Binding-site contacts:
Ligand atom CAA contacts residue CYS44 of chain 1.A at 1.8 Å (hydrophobic).
Ligand atom CZ contacts residue ASP91 of chain 1.A at 3.5 Å.
Ligand atom CB contacts residue VAL90 of chain 1.A at 3.5 Å (hydrophobic).
Ligand atom CG contacts residue THR82 of chain 1.A at 3.3 Å.
Ligand atom O contacts residue THR82 of chain 1.A at 2.9 Å (h-bond).
Ligand atom NH1 contacts residue THR192 of chain 1.A at 3.3 Å (h-bond).
Ligand atom N contacts residue ASP91 of chain 1.A at 2.6 Å (salt-bridge).
Ligand atom CA contacts residue ASP76 of chain 1.A at 3.5 Å.
Ligand atom NZ contacts residue ARG138 of chain 1.A at 3.5 Å (salt-bridge).
Ligand atom NZ contacts residue ASP76 of chain 1.A at 3.5 Å (salt-bridge).
Ligand atom CB contacts residue LEU72 of chain 1.A at 3.4 Å (hydrophobic).
Ligand atom CB contacts residue ASP91 of chain 1.A at 3.4 Å.
Ligand atom N contacts residue LEU80 of chain 1.A at 2.9 Å (h-bond).
Ligand atom CD contacts residue ASP91 of chain 1.A at 3.5 Å.
Ligand atom CZ contacts residue THR192 of chain 1.A at 3.5 Å.
Ligand atom NH1 contacts residue VAL191 of chain 1.A at 3.1 Å (h-bond).
Ligand atom NH1 contacts residue ILE77 of chain 1.A at 3.0 Å (h-bond).
Ligand atom CAF contacts residue CYS44 of chain 1.A at 2.7 Å (hydrophobic).
Ligand atom C contacts residue ASP91 of chain 1.A at 3.5 Å.
Ligand atom O contacts residue ASP76 of chain 1.A at 3.3 Å (salt-bridge).
Ligand atom N contacts residue VAL78 of chain 1.A at 2.9 Å (h-bond).
Ligand atom CG2 contacts residue PHE79 of chain 1.A at 3.4 Å (hydrophobic).
Ligand atom CD contacts residue ASP76 of chain 1.A at 3.5 Å.
Ligand atom O contacts residue VAL90 of chain 1.A at 3.4 Å.
Ligand atom NH2 contacts residue GLU108 of chain 1.A at 3.5 Å (salt-bridge).
Ligand atom O contacts residue TRP92 of chain 1.A at 3.5 Å.
Ligand atom CA contacts residue ASP91 of chain 1.A at 3.4 Å.
Ligand atom O contacts residue ILE77 of chain 1.A at 3.5 Å.
Ligand atom O contacts residue VAL78 of chain 1.A at 2.9 Å (h-bond).
Ligand atom NH2 contacts residue ASP91 of chain 1.A at 3.4 Å (salt-bridge).
Ligand atom CA contacts residue THR82 of chain 1.A at 3.5 Å.
Ligand atom CG contacts residue ASP91 of chain 1.A at 3.4 Å.
Ligand atom CA contacts residue ASP91 of chain 1.A at 3.5 Å.
Ligand atom O contacts residue LEU80 of chain 1.A at 3.5 Å (h-bond).
Ligand atom NH2 contacts residue THR192 of chain 1.A at 2.8 Å (h-bond).
Ligand atom NE contacts residue ASP91 of chain 1.A at 2.6 Å (salt-bridge).
Ligand atom CD contacts residue ASP76 of chain 1.A at 3.4 Å.
Ligand atom O contacts residue LEU80 of chain 1.A at 2.9 Å (h-bond).
Ligand atom O contacts residue ASP91 of chain 1.A at 2.7 Å (salt-bridge).
Ligand atom CB contacts residue TRP92 of chain 1.A at 3.5 Å (hydrophobic).

Sequence of chain 1.A:
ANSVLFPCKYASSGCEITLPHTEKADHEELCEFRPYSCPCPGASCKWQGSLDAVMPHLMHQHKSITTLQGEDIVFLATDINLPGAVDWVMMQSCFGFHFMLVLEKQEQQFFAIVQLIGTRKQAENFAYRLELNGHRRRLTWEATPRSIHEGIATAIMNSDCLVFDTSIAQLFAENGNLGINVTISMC

The protein below binds the small molecule below.
Small molecule (SMILES): CCC(=O)NCCCC[C@H](NC(=O)[C@@H]1CCCN1C(=O)[C@H](CCCN=C(N)N)NC(=O)[C@@H](NC(=O)[C@H](CCSC)NC(=O)[C@H](C)NC(=O)[C@@H](NC(=O)[C@@H]1CCCN1C(=O)[C@H](CCCN=C(N)N)NC(=O)[C@H](CC(C)C)NC(=O)[C@H](CCCCN)NC(C)=O)C(C)C)C(C)C)C(=O)N[C@H](C(=O)N[C@H](C=O)CCCN=C(N)N)C(C)C